Sequence of chain 3.ZD:
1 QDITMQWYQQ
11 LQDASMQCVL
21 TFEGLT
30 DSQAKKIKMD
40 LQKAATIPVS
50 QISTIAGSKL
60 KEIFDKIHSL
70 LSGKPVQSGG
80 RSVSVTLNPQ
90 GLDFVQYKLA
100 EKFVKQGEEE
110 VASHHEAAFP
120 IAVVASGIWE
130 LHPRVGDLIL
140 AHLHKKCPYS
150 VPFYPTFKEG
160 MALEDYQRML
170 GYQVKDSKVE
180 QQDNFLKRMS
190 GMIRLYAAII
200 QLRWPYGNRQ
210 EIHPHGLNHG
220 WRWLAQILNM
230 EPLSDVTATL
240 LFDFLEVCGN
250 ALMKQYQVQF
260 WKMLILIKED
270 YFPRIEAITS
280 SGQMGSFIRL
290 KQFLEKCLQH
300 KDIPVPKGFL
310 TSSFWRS

Sequence of chain 3.HD:
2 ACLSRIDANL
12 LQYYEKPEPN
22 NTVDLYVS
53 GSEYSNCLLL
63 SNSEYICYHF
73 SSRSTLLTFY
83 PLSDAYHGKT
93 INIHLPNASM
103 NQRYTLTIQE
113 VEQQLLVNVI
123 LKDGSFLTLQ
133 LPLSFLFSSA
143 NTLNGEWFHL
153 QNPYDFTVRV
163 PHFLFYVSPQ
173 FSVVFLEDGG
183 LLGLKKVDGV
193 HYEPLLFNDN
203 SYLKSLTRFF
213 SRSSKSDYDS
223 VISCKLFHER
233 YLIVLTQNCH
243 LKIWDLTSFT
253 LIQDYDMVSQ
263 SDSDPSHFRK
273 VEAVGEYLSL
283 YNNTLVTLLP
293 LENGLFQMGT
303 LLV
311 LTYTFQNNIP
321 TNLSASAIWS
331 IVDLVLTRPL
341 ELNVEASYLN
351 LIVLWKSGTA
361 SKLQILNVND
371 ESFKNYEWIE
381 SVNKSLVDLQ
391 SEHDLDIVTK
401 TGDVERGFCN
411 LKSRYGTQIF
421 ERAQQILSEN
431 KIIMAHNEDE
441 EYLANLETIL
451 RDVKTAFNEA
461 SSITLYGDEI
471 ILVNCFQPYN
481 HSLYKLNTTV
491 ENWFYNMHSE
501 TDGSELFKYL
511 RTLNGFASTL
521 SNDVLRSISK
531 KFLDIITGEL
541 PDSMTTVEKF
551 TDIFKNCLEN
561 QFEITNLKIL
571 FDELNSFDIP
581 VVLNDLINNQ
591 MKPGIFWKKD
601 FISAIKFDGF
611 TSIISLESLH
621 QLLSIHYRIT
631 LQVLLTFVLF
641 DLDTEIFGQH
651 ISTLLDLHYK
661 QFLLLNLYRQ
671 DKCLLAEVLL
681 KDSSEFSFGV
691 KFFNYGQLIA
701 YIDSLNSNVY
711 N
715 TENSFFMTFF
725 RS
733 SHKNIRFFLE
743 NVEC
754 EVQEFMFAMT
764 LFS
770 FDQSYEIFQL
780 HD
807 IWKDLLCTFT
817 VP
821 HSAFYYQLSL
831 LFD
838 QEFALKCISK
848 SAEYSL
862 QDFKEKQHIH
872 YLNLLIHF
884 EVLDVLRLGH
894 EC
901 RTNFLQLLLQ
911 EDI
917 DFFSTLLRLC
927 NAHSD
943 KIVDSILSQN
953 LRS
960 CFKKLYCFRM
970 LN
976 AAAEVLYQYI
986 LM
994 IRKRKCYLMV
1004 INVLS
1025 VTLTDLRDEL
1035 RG

This protein binds this small molecule.
Small molecule (SMILES): CC[C@H](C)[C@H](NC(=O)[C@@H](NC(=O)[C@H](CC(C)C)NC(=O)[C@@H](N)CCCCN)C(C)C)C(=O)N[C@@H](CC(N)=O)C(=O)N[C@@H](CCCCN)C(=O)N[C@@H](CC(=O)O)C(=O)N[C@@H](CCSC)C(=O)N[C@@H](CCCN=C(N)N)C(=O)N[C@H](C(=O)N[C@@H](CC(=O)O)C(=O)N[C@@H](CC(C)C)C(=O)N[C@@H](Cc1ccccc1)C(=O)N[C@@H](CO)C(=O)N1CCC[C@H]1C(=O)N1CCC[C@H]1C(=O)N[C@H](C=O)CC(N)=O)[C@@H](C)O

Binding-site contacts:
Ligand atom CD contacts residue PHE286 of chain 3.ZD at 3.0 Å (hydrophobic).
Ligand atom C contacts residue THR1065 of chain 3.E at 2.9 Å.
Ligand atom CD1 contacts residue LEU1064 of chain 3.E at 3.4 Å (hydrophobic).
Ligand atom CD1 contacts residue ARG1049 of chain 3.E at 3.0 Å.
Ligand atom CD2 contacts residue GLN1074 of chain 3.E at 3.2 Å.
Ligand atom CB contacts residue GLU275 of chain 3.ZD at 0.8 Å.
Ligand atom O contacts residue ALA276 of chain 3.ZD at 2.5 Å (h-bond).
Ligand atom CG2 contacts residue ASN1069 of chain 3.E at 3.3 Å.
Ligand atom O contacts residue ASN1069 of chain 3.E at 3.0 Å (h-bond).
Ligand atom CA contacts residue THR1065 of chain 3.E at 3.4 Å.
Ligand atom C contacts residue ALA276 of chain 3.ZD at 3.2 Å (hydrophobic).
Ligand atom N contacts residue THR1065 of chain 3.E at 2.3 Å (h-bond).
Ligand atom O contacts residue THR1065 of chain 3.E at 2.7 Å.
Ligand atom NH1 contacts residue ASN1069 of chain 3.E at 2.6 Å (h-bond).
Ligand atom C contacts residue GLU275 of chain 3.ZD at 1.3 Å.
Ligand atom NH2 contacts residue ASP1073 of chain 3.E at 3.0 Å (salt-bridge).
Ligand atom CE2 contacts residue GLN1074 of chain 3.E at 3.3 Å.
Ligand atom O contacts residue THR278 of chain 3.ZD at 3.3 Å (h-bond).
Ligand atom CA contacts residue THR1065 of chain 3.E at 2.7 Å.
Ligand atom O contacts residue ARG1049 of chain 3.E at 3.0 Å.
Ligand atom NZ contacts residue ASP1073 of chain 3.E at 3.3 Å (salt-bridge).
Ligand atom CB contacts residue GLN1074 of chain 3.E at 3.3 Å.
Ligand atom CD contacts residue GLN1074 of chain 3.E at 2.8 Å.
Ligand atom OD1 contacts residue LYS431 of chain 3.HD at 2.6 Å (salt-bridge).
Ligand atom N contacts residue ASN1069 of chain 3.E at 3.0 Å (h-bond).
Ligand atom CA contacts residue GLU275 of chain 3.ZD at 0.8 Å.
Ligand atom N contacts residue GLU275 of chain 3.ZD at 1.3 Å (salt-bridge).
Ligand atom CG contacts residue GLU275 of chain 3.ZD at 1.3 Å.
Ligand atom O contacts residue GLU275 of chain 3.ZD at 2.7 Å (salt-bridge).
Ligand atom CB contacts residue ALA276 of chain 3.ZD at 2.8 Å (hydrophobic).
Ligand atom CD1 contacts residue THR1065 of chain 3.E at 2.6 Å.
Ligand atom C contacts residue GLU275 of chain 3.ZD at 2.3 Å.
Ligand atom O contacts residue LYS290 of chain 3.ZD at 3.2 Å (salt-bridge).
Ligand atom O contacts residue GLU275 of chain 3.ZD at 2.7 Å (salt-bridge).
Ligand atom CG contacts residue PHE286 of chain 3.ZD at 3.0 Å (hydrophobic).
Ligand atom O contacts residue ALA276 of chain 3.ZD at 2.5 Å (h-bond).
Ligand atom CD contacts residue GLU275 of chain 3.ZD at 1.8 Å.
Ligand atom C contacts residue GLU275 of chain 3.ZD at 2.3 Å.
Ligand atom O contacts residue GLU275 of chain 3.ZD at 1.8 Å (salt-bridge).
Ligand atom NH1 contacts residue ASP1073 of chain 3.E at 3.4 Å (salt-bridge).

Sequence of chain 3.E:
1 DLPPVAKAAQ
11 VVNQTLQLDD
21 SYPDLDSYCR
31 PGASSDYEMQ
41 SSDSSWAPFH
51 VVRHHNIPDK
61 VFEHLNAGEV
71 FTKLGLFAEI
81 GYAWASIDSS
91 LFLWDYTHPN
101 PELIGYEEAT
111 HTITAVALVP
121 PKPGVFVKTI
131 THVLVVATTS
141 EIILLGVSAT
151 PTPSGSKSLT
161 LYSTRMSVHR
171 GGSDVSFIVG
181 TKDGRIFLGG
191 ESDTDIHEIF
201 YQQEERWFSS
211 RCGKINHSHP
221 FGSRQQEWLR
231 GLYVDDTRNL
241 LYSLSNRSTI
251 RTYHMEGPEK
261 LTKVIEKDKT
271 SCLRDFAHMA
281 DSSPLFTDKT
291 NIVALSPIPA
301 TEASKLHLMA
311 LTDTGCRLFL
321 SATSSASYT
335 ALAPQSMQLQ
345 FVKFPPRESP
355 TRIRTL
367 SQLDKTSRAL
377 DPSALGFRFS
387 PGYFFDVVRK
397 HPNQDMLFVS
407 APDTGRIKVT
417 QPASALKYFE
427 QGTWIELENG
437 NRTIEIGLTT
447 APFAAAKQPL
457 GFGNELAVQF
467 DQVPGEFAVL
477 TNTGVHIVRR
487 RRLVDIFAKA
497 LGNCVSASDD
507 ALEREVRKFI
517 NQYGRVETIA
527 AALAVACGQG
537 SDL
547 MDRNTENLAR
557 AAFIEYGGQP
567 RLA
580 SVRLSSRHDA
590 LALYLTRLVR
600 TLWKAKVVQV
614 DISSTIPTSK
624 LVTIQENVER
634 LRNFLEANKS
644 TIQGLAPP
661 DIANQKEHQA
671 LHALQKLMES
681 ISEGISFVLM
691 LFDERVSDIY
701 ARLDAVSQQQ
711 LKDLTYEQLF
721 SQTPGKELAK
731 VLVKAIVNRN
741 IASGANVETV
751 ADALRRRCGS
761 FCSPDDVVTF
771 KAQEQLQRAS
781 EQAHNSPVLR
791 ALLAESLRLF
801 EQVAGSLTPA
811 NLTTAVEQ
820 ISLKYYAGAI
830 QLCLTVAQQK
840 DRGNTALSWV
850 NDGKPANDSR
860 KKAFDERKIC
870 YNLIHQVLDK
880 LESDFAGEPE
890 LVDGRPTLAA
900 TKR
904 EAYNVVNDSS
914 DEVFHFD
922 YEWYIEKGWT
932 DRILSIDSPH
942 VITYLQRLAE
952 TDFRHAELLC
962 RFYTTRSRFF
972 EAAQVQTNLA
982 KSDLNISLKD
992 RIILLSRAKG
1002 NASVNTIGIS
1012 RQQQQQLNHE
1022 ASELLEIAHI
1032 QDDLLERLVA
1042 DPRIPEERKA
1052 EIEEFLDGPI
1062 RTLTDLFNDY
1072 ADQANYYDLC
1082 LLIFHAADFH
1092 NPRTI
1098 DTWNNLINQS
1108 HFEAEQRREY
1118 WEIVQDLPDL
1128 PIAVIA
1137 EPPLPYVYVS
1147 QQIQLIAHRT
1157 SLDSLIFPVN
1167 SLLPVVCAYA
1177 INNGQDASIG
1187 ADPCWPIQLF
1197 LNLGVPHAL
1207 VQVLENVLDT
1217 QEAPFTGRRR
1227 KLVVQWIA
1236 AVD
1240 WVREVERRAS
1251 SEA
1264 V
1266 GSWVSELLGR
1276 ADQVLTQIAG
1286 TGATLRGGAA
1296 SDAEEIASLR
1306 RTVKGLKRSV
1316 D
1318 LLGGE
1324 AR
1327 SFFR